Sequence of chain 5.A:
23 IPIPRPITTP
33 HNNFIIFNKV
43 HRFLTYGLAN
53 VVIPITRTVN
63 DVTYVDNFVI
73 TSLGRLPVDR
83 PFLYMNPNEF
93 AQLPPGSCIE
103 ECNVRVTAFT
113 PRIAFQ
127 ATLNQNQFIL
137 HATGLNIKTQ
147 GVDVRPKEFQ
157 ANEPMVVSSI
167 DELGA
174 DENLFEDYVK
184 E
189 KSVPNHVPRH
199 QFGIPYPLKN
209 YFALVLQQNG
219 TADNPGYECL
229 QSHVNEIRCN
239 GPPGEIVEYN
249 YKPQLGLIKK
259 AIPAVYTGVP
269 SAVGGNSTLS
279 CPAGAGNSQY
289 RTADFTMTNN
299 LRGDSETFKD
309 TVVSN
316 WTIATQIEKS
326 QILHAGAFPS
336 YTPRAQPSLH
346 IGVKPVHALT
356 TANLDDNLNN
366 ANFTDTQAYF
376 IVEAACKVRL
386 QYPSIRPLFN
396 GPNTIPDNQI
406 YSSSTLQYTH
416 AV

This protein binds this small molecule.
Small molecule (SMILES): Cc1cn([C@H]2C[C@H](O[P](=O)(O)OC[C@H]3O[C@@H](n4cc(C)c(=O)[nH]c4=O)C[C@@H]3O)[C@@H](CO[P](=O)(O)O[C@H]3C[C@H](n4ccc(=O)[nH]c4=O)O[C@@H]3COP(=O)=O)O2)c(=O)[nH]c1=O

Binding-site contacts:
Ligand atom N1 contacts residue PHE333 of chain 5.A at 3.8 Å.
Ligand atom OP1 contacts residue GLN252 of chain 5.A at 3.7 Å.
Ligand atom O4' contacts residue LEU328 of chain 5.A at 3.0 Å.
Ligand atom OP2 contacts residue GLU102 of chain 5.A at 3.5 Å (salt-bridge).
Ligand atom C3' contacts residue PHE333 of chain 5.A at 3.8 Å (hydrophobic).
Ligand atom C4 contacts residue GLY98 of chain 5.A at 3.2 Å.
Ligand atom C6 contacts residue GLY98 of chain 5.A at 4.1 Å.
Ligand atom N3 contacts residue LEU328 of chain 5.A at 3.9 Å.
Ligand atom C1' contacts residue PHE333 of chain 5.A at 3.1 Å (hydrophobic).
Ligand atom OP2 contacts residue GLN252 of chain 5.A at 4.1 Å.
Ligand atom O5' contacts residue GLN252 of chain 5.A at 3.1 Å (h-bond).
Ligand atom O5' contacts residue PHE333 of chain 5.A at 3.8 Å.
Ligand atom C4 contacts residue PRO334 of chain 5.A at 3.6 Å (hydrophobic).
Ligand atom C2' contacts residue PHE333 of chain 5.A at 2.9 Å (hydrophobic).
Ligand atom P contacts residue PHE333 of chain 5.A at 3.8 Å.
Ligand atom O4' contacts residue GLN252 of chain 5.A at 3.9 Å.
Ligand atom C4' contacts residue GLN252 of chain 5.A at 3.5 Å.
Ligand atom C2' contacts residue LEU328 of chain 5.A at 3.7 Å (hydrophobic).
Ligand atom O2 contacts residue PRO334 of chain 5.A at 3.8 Å.
Ligand atom OP2 contacts residue PHE333 of chain 5.A at 3.3 Å.
Ligand atom O4 contacts residue PRO334 of chain 5.A at 3.7 Å.
Ligand atom C5' contacts residue GLN252 of chain 5.A at 3.4 Å.
Ligand atom C4' contacts residue LEU328 of chain 5.A at 4.1 Å (hydrophobic).
Ligand atom C2 contacts residue LEU328 of chain 5.A at 3.0 Å (hydrophobic).
Ligand atom C7 contacts residue TYR336 of chain 5.A at 3.6 Å (hydrophobic).
Ligand atom C6 contacts residue PHE333 of chain 5.A at 3.7 Å (hydrophobic).
Ligand atom N3 contacts residue PRO334 of chain 5.A at 3.5 Å.
Ligand atom O4 contacts residue GLY98 of chain 5.A at 2.8 Å (h-bond).
Ligand atom O4 contacts residue ALA259 of chain 5.A at 3.2 Å.
Ligand atom OP1 contacts residue ARG391 of chain 5.A at 3.8 Å.
Ligand atom OP2 contacts residue ARG391 of chain 5.A at 3.9 Å.
Ligand atom C5' contacts residue PHE333 of chain 5.A at 3.2 Å (hydrophobic).
Ligand atom O5' contacts residue LEU328 of chain 5.A at 3.6 Å.
Ligand atom C5 contacts residue GLY98 of chain 5.A at 2.9 Å.
Ligand atom C1' contacts residue LEU328 of chain 5.A at 3.9 Å (hydrophobic).
Ligand atom O4' contacts residue PRO334 of chain 5.A at 4.0 Å.
Ligand atom C2 contacts residue PRO334 of chain 5.A at 3.7 Å (hydrophobic).
Ligand atom O3' contacts residue PHE333 of chain 5.A at 3.5 Å.
Ligand atom N1 contacts residue LEU328 of chain 5.A at 3.8 Å.
Ligand atom O2 contacts residue LEU328 of chain 5.A at 2.2 Å.